Binding-site contacts:
Ligand atom CA contacts residue PHE35 of chain 1.A at 3.1 Å (hydrophobic).
Ligand atom C contacts residue LEU33 of chain 1.A at 3.5 Å (hydrophobic).
Ligand atom N contacts residue PHE35 of chain 1.A at 2.9 Å (h-bond).
Ligand atom N contacts residue LEU33 of chain 1.A at 2.8 Å (h-bond).
Ligand atom CD2 contacts residue GLY34 of chain 1.A at 3.5 Å.
Ligand atom C contacts residue THR32 of chain 1.A at 3.2 Å.
Ligand atom C contacts residue LEU33 of chain 1.A at 3.4 Å (hydrophobic).
Ligand atom O contacts residue SER36 of chain 1.A at 3.1 Å.
Ligand atom CB contacts residue GLY39 of chain 1.A at 3.6 Å.
Ligand atom CD2 contacts residue SER41 of chain 1.A at 3.6 Å.
Ligand atom N contacts residue GLY39 of chain 1.A at 3.0 Å (h-bond).
Ligand atom C contacts residue PHE35 of chain 1.A at 3.5 Å (hydrophobic).
Ligand atom CA contacts residue ILE37 of chain 1.A at 3.5 Å (hydrophobic).
Ligand atom CB contacts residue LEU33 of chain 1.A at 3.8 Å (hydrophobic).
Ligand atom CD1 contacts residue LEU33 of chain 1.A at 3.1 Å (hydrophobic).
Ligand atom CA contacts residue LEU33 of chain 1.A at 3.7 Å (hydrophobic).
Ligand atom CA contacts residue ILE45 of chain 1.A at 3.8 Å (hydrophobic).
Ligand atom CB contacts residue SER41 of chain 1.A at 3.6 Å.
Ligand atom NH1 contacts residue GLU38 of chain 1.A at 2.8 Å (salt-bridge).
Ligand atom N contacts residue ILE45 of chain 1.A at 3.3 Å.
Ligand atom N contacts residue ILE37 of chain 1.A at 3.3 Å (h-bond).
Ligand atom O contacts residue PHE35 of chain 1.A at 2.9 Å (h-bond).
Ligand atom CB contacts residue SER36 of chain 1.A at 3.4 Å.
Ligand atom O contacts residue ILE37 of chain 1.A at 3.4 Å (h-bond).
Ligand atom O contacts residue ILE37 of chain 1.A at 2.7 Å (h-bond).
Ligand atom O contacts residue PRO40 of chain 1.A at 3.6 Å.
Ligand atom CD2 contacts residue GLN42 of chain 1.A at 3.7 Å.
Ligand atom O contacts residue THR32 of chain 1.A at 3.0 Å.
Ligand atom O contacts residue GLU38 of chain 1.A at 3.4 Å.
Ligand atom O contacts residue GLY39 of chain 1.A at 3.1 Å (h-bond).
Ligand atom C contacts residue ILE45 of chain 1.A at 3.6 Å (hydrophobic).
Ligand atom CB contacts residue ALA43 of chain 1.A at 3.1 Å (hydrophobic).
Ligand atom CA contacts residue GLY39 of chain 1.A at 3.7 Å.
Ligand atom CB contacts residue ILE45 of chain 1.A at 3.4 Å (hydrophobic).
Ligand atom CD1 contacts residue GLN42 of chain 1.A at 3.8 Å.
Ligand atom OG contacts residue ILE37 of chain 1.A at 3.4 Å (h-bond).
Ligand atom OG contacts residue ALA43 of chain 1.A at 3.0 Å (h-bond).
Ligand atom O contacts residue GLY34 of chain 1.A at 3.4 Å.
Ligand atom CB contacts residue PHE35 of chain 1.A at 3.3 Å (hydrophobic).
Ligand atom CA contacts residue LEU33 of chain 1.A at 3.4 Å (hydrophobic).

The small molecule below binds the protein below.
Small molecule (SMILES): CC(C)C[C@@H](C=O)NC(=O)[C@H](Cc1ccccc1)NC(=O)[C@H](CC(C)C)NC(=O)[C@H](CO)NC(=O)[C@H](CO)NC(=O)[C@H](CCCN=C(N)N)NC(=O)[C@H](Cc1ccccc1)NC(=O)[C@@H](NC(=O)[C@@H]1CCCN1)[C@@H](C)O

Sequence of chain 1.A:
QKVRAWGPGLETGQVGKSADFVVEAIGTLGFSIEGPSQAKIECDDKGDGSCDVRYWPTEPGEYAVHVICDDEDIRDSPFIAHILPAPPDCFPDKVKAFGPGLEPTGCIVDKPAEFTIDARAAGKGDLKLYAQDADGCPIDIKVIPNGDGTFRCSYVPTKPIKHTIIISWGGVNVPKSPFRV